Sequence of chain 1.C:
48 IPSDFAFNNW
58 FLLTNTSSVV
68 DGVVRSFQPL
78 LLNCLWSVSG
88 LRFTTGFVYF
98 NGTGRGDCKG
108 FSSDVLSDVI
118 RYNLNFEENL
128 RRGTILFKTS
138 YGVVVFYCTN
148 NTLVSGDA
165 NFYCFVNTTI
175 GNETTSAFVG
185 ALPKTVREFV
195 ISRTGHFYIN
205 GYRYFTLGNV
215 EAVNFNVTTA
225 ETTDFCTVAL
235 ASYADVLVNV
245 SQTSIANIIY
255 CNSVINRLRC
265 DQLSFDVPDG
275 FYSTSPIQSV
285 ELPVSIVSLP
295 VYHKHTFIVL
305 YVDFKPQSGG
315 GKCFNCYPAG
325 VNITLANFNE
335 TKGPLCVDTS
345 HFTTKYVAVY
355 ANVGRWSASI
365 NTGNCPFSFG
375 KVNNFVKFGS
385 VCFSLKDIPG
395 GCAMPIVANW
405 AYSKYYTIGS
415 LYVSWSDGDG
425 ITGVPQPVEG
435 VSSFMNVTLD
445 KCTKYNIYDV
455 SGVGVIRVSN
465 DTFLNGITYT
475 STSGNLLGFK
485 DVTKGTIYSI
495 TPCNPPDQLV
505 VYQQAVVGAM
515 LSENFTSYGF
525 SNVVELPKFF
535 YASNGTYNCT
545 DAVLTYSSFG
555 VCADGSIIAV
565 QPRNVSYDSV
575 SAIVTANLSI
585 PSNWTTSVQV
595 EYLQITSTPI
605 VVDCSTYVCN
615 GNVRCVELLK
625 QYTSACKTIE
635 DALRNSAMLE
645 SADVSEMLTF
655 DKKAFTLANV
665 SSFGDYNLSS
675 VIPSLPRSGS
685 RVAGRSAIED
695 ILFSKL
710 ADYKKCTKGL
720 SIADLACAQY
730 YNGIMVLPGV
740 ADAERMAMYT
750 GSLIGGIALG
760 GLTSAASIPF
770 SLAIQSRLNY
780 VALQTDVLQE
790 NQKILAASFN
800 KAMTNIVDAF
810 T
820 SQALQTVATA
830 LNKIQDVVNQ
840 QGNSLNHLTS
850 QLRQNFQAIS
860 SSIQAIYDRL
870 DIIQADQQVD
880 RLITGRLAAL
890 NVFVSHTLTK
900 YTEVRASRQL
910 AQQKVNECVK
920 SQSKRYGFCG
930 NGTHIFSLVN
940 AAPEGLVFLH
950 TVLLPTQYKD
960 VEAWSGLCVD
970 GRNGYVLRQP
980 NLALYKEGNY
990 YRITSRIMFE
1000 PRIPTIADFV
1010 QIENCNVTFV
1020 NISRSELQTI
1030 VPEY

This protein binds this small molecule.
Small molecule (SMILES): CC(=O)N[C@@H]1[C@@H](O)[C@H](O)[C@@H](CO)O[C@H]1O

Binding-site contacts:
Ligand atom O7 contacts residue TRP588 of chain 1.C at 4.4 Å.
Ligand atom C4 contacts residue ASN587 of chain 1.C at 4.2 Å.
Ligand atom C5 contacts residue ASN587 of chain 1.C at 3.6 Å.
Ligand atom O5 contacts residue ASN587 of chain 1.C at 2.3 Å (h-bond).
Ligand atom O7 contacts residue ILE793 of chain 1.C at 3.6 Å.
Ligand atom C2 contacts residue GLN956 of chain 1.C at 4.3 Å.
Ligand atom C7 contacts residue ASN587 of chain 1.C at 3.3 Å.
Ligand atom C8 contacts residue TRP588 of chain 1.C at 4.0 Å (hydrophobic).
Ligand atom O5 contacts residue GLN956 of chain 1.C at 4.1 Å.
Ligand atom N2 contacts residue ASN587 of chain 1.C at 2.9 Å (h-bond).
Ligand atom C3 contacts residue GLN956 of chain 1.C at 4.3 Å.
Ligand atom O6 contacts residue GLU789 of chain 1.C at 4.0 Å.
Ligand atom C5 contacts residue GLN956 of chain 1.C at 4.1 Å.
Ligand atom N2 contacts residue GLN956 of chain 1.C at 4.5 Å.
Ligand atom C3 contacts residue ASN587 of chain 1.C at 3.8 Å.
Ligand atom O7 contacts residue ASN587 of chain 1.C at 3.3 Å (h-bond).
Ligand atom C1 contacts residue ASN587 of chain 1.C at 1.4 Å.
Ligand atom C1 contacts residue GLN956 of chain 1.C at 3.5 Å.
Ligand atom C2 contacts residue ASN587 of chain 1.C at 2.4 Å.
Ligand atom C8 contacts residue THR955 of chain 1.C at 3.9 Å.